This protein binds this small molecule.
Small molecule (SMILES): CC(=O)N[C@H]1[C@H](O[C@H]2[C@H](O)[C@@H](NC(C)=O)CO[C@@H]2CO)O[C@H](CO)[C@@H](O[C@@H]2O[C@H](CO[C@H]3O[C@H](CO)[C@@H](O)[C@H](O)[C@@H]3O)[C@@H](O)[C@H](O[C@H]3O[C@H](CO)[C@@H](O)[C@H](O)[C@@H]3O[C@H]3O[C@H](CO)[C@@H](O)[C@H](O)[C@@H]3O[C@H]3O[C@H](CO)[C@@H](O)[C@H](O)[C@@H]3O)[C@@H]2O)[C@@H]1O

Sequence of chain 4.A:
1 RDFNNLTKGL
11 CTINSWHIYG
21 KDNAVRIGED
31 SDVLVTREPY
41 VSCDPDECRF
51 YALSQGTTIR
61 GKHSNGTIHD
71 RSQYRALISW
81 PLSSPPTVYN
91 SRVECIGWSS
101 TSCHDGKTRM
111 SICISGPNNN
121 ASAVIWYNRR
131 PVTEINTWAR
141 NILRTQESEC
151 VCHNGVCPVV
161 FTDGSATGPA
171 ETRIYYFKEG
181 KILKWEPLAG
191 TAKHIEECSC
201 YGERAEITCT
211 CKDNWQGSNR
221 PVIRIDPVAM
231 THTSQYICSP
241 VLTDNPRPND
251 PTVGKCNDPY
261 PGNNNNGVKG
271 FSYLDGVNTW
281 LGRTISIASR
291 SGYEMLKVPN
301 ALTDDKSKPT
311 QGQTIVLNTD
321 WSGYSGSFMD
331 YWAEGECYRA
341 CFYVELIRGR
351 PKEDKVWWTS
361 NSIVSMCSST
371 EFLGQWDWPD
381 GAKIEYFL

Sequence of chain 3.A:
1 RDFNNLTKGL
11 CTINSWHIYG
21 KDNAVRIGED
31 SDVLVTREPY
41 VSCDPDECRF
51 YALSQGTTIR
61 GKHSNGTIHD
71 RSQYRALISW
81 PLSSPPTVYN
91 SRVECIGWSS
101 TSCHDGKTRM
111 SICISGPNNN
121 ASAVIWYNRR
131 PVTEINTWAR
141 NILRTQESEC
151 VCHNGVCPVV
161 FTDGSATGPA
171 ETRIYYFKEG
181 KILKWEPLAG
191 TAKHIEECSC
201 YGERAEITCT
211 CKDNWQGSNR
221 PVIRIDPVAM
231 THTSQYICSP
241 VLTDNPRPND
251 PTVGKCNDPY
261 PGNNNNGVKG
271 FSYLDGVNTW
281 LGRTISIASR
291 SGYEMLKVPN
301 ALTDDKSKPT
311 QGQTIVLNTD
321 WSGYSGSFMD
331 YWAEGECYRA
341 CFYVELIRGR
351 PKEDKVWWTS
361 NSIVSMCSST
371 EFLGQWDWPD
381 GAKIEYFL

Binding-site contacts:
Ligand atom O6 contacts residue ASP250 of chain 3.A at 2.6 Å (salt-bridge).
Ligand atom O2 contacts residue GLY312 of chain 3.A at 3.1 Å.
Ligand atom O6 contacts residue THR310 of chain 3.A at 3.6 Å.
Ligand atom C7 contacts residue ASN120 of chain 4.A at 3.5 Å.
Ligand atom O6 contacts residue ILE285 of chain 3.A at 2.8 Å (h-bond).
Ligand atom C3 contacts residue GLU294 of chain 3.A at 3.3 Å.
Ligand atom N2 contacts residue ASN120 of chain 4.A at 2.8 Å (h-bond).
Ligand atom O2 contacts residue LEU296 of chain 3.A at 3.4 Å.
Ligand atom C8 contacts residue ASN119 of chain 4.A at 3.4 Å.
Ligand atom O5 contacts residue ASN120 of chain 4.A at 2.4 Å (h-bond).
Ligand atom O3 contacts residue GLN311 of chain 3.A at 3.4 Å.
Ligand atom C1 contacts residue ASN120 of chain 4.A at 1.4 Å.
Ligand atom C6 contacts residue LEU373 of chain 3.A at 3.3 Å (hydrophobic).
Ligand atom C6 contacts residue THR310 of chain 3.A at 3.6 Å.
Ligand atom C2 contacts residue ASN120 of chain 4.A at 2.4 Å.
Ligand atom C6 contacts residue GLN311 of chain 3.A at 3.6 Å.
Ligand atom O6 contacts residue GLN375 of chain 3.A at 3.3 Å.
Ligand atom O5 contacts residue GLY374 of chain 3.A at 3.2 Å.
Ligand atom C6 contacts residue ILE285 of chain 3.A at 3.5 Å (hydrophobic).
Ligand atom O4 contacts residue ILE287 of chain 3.A at 3.3 Å.
Ligand atom O3 contacts residue ASN249 of chain 3.A at 2.7 Å (h-bond).
Ligand atom O5 contacts residue ASP250 of chain 3.A at 3.5 Å (salt-bridge).
Ligand atom C6 contacts residue PRO309 of chain 3.A at 3.7 Å (hydrophobic).
Ligand atom O3 contacts residue GLY312 of chain 3.A at 2.9 Å (h-bond).
Ligand atom O4 contacts residue GLU294 of chain 3.A at 2.8 Å (salt-bridge).
Ligand atom O4 contacts residue ARG247 of chain 3.A at 3.1 Å (salt-bridge).
Ligand atom O3 contacts residue ASP250 of chain 3.A at 2.9 Å (salt-bridge).
Ligand atom O5 contacts residue GLN375 of chain 3.A at 3.4 Å (h-bond).
Ligand atom O6 contacts residue LYS308 of chain 3.A at 2.8 Å (salt-bridge).
Ligand atom C6 contacts residue ASP250 of chain 3.A at 3.5 Å.
Ligand atom O2 contacts residue ASN249 of chain 3.A at 3.1 Å (h-bond).
Ligand atom C3 contacts residue GLY312 of chain 3.A at 3.1 Å.
Ligand atom C5 contacts residue ARG283 of chain 3.A at 3.5 Å.
Ligand atom C4 contacts residue GLU294 of chain 3.A at 3.5 Å.
Ligand atom O3 contacts residue GLU294 of chain 3.A at 2.7 Å (salt-bridge).
Ligand atom O3 contacts residue ARG283 of chain 3.A at 2.9 Å (salt-bridge).
Ligand atom C6 contacts residue LYS308 of chain 3.A at 3.6 Å.
Ligand atom C5 contacts residue ASN120 of chain 4.A at 3.7 Å.
Ligand atom O5 contacts residue ARG283 of chain 3.A at 3.1 Å (salt-bridge).
Ligand atom O4 contacts residue ARG283 of chain 3.A at 3.6 Å.